Binding-site contacts:
Ligand atom C3 contacts residue ASN282 of chain 1.C at 3.8 Å.
Ligand atom C5 contacts residue GLU281 of chain 1.C at 3.2 Å.
Ligand atom C4 contacts residue ASN282 of chain 1.C at 4.2 Å.
Ligand atom C4 contacts residue GLU281 of chain 1.C at 4.3 Å.
Ligand atom C5 contacts residue ASN282 of chain 1.C at 3.6 Å.
Ligand atom N2 contacts residue ASN282 of chain 1.C at 3.0 Å (h-bond).
Ligand atom O5 contacts residue ASN282 of chain 1.C at 2.3 Å (h-bond).
Ligand atom O6 contacts residue GLU281 of chain 1.C at 3.5 Å (salt-bridge).
Ligand atom C3 contacts residue GLU281 of chain 1.C at 4.5 Å.
Ligand atom O5 contacts residue GLU281 of chain 1.C at 3.5 Å (salt-bridge).
Ligand atom C6 contacts residue GLU281 of chain 1.C at 3.9 Å.
Ligand atom C8 contacts residue ASN282 of chain 1.C at 4.3 Å.
Ligand atom C2 contacts residue ASN282 of chain 1.C at 2.5 Å.
Ligand atom C7 contacts residue ASN282 of chain 1.C at 3.9 Å.
Ligand atom C1 contacts residue ASN282 of chain 1.C at 1.4 Å.
Ligand atom C1 contacts residue GLU281 of chain 1.C at 3.7 Å.

A small-molecule ligand and the protein it binds are described below.
Small molecule (SMILES): CC(=O)N[C@@H]1[C@@H](O)[C@H](O)[C@@H](CO)O[C@H]1O

Sequence of chain 1.C:
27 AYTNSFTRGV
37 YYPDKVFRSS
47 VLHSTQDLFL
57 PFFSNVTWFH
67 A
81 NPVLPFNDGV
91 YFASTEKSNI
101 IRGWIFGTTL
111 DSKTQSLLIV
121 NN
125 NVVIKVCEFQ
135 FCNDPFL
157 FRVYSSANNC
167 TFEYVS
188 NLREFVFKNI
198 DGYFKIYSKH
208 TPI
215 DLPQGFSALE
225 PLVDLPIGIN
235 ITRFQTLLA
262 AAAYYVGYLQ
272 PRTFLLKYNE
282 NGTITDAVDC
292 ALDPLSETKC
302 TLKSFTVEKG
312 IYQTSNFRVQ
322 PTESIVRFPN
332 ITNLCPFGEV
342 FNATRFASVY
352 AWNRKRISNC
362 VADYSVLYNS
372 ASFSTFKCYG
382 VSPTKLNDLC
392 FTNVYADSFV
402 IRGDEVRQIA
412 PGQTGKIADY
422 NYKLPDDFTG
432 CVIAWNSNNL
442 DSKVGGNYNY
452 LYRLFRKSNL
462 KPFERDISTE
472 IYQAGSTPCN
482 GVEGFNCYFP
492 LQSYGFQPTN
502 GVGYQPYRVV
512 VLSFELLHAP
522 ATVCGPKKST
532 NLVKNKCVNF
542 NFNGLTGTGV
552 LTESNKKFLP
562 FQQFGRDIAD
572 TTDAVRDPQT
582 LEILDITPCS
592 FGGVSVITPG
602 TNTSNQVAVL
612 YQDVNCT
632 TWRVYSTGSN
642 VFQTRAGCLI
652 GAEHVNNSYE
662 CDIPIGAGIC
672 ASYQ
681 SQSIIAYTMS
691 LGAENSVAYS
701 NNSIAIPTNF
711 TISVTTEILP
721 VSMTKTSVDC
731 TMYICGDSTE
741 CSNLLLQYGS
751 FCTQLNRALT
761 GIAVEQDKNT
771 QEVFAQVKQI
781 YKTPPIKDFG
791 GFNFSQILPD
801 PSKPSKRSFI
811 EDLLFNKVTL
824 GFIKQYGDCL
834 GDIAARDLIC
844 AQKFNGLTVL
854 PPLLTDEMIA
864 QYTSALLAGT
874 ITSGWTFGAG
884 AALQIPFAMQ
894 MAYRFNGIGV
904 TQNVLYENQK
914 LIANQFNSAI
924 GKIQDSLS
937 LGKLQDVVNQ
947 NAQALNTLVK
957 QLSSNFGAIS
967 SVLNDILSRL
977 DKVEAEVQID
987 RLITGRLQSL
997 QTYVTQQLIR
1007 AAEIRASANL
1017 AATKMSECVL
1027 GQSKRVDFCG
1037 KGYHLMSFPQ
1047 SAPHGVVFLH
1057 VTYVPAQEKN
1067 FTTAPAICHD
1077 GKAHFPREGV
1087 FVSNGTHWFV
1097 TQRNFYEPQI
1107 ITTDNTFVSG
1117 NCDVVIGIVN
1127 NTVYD